This small molecule binds to this protein.
Small molecule (SMILES): Cc1ccc(OS(=O)(=O)O)cc1

Binding-site contacts:
Ligand atom O3 contacts residue LYS42 of chain 1.A at 4.1 Å.
Ligand atom O4 contacts residue LYS42 of chain 1.A at 3.7 Å.
Ligand atom C9 contacts residue ARG280 of chain 1.A at 4.4 Å.
Ligand atom C9 contacts residue PHE277 of chain 1.A at 4.3 Å (hydrophobic).
Ligand atom S1 contacts residue ARG280 of chain 1.A at 3.8 Å.
Ligand atom S1 contacts residue TRP43 of chain 1.A at 4.4 Å.
Ligand atom C12 contacts residue ILE93 of chain 1.A at 4.0 Å (hydrophobic).
Ligand atom O4 contacts residue TRP43 of chain 1.A at 3.5 Å (h-bond).
Ligand atom C7 contacts residue ARG75 of chain 1.A at 4.4 Å.
Ligand atom O4 contacts residue ARG253 of chain 1.A at 3.1 Å (salt-bridge).
Ligand atom C6 contacts residue ARG280 of chain 1.A at 4.2 Å.
Ligand atom C9 contacts residue ILE93 of chain 1.A at 4.5 Å (hydrophobic).
Ligand atom C8 contacts residue ARG280 of chain 1.A at 3.8 Å.
Ligand atom O2 contacts residue ARG75 of chain 1.A at 3.1 Å (salt-bridge).
Ligand atom C12 contacts residue PHE277 of chain 1.A at 3.6 Å (hydrophobic).
Ligand atom S1 contacts residue ARG253 of chain 1.A at 3.8 Å.
Ligand atom O5 contacts residue ARG75 of chain 1.A at 4.3 Å.
Ligand atom C11 contacts residue ARG280 of chain 1.A at 4.3 Å.
Ligand atom C6 contacts residue PHE277 of chain 1.A at 4.2 Å (hydrophobic).
Ligand atom C11 contacts residue LEU255 of chain 1.A at 3.4 Å (hydrophobic).
Ligand atom C11 contacts residue ARG75 of chain 1.A at 4.4 Å.
Ligand atom O3 contacts residue TRP43 of chain 1.A at 4.0 Å.
Ligand atom O5 contacts residue ARG253 of chain 1.A at 3.4 Å (salt-bridge).
Ligand atom S1 contacts residue ARG75 of chain 1.A at 3.6 Å (salt-bridge).
Ligand atom C7 contacts residue ARG280 of chain 1.A at 4.0 Å.
Ligand atom O5 contacts residue ARG280 of chain 1.A at 3.4 Å.
Ligand atom O5 contacts residue LEU255 of chain 1.A at 3.8 Å.
Ligand atom C9 contacts residue LEU255 of chain 1.A at 3.7 Å (hydrophobic).
Ligand atom O4 contacts residue ARG75 of chain 1.A at 2.7 Å (salt-bridge).
Ligand atom O3 contacts residue ARG280 of chain 1.A at 2.9 Å (salt-bridge).
Ligand atom C12 contacts residue 6EI1 of chain 1.F at 3.8 Å.
Ligand atom C10 contacts residue ARG280 of chain 1.A at 3.7 Å.

Sequence of chain 1.A:
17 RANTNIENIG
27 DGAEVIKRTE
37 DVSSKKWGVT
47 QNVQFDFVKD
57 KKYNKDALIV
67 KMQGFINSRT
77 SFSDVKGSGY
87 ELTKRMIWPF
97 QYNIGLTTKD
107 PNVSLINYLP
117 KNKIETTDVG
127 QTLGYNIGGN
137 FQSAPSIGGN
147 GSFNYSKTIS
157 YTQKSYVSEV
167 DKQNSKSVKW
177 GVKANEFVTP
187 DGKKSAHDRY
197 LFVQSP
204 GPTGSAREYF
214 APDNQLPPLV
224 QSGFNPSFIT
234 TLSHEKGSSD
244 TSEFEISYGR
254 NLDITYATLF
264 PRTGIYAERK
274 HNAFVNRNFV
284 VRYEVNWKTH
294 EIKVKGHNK